This protein binds this small molecule.
Small molecule (SMILES): Oc1ccc(F)cc1Nc1nc(-c2ccncc2)cs1

Binding-site contacts:
Ligand atom N18 contacts residue LEU196 of chain 1.A at 3.7 Å.
Ligand atom C3 contacts residue ILE141 of chain 1.A at 3.5 Å (hydrophobic).
Ligand atom C19 contacts residue LEU196 of chain 1.A at 3.8 Å (hydrophobic).
Ligand atom C17 contacts residue LEU196 of chain 1.A at 3.6 Å (hydrophobic).
Ligand atom S14 contacts residue ASP208 of chain 1.A at 3.5 Å (salt-bridge).
Ligand atom S14 contacts residue ARG82 of chain 1.A at 3.6 Å.
Ligand atom C10 contacts residue VAL88 of chain 1.A at 3.5 Å (hydrophobic).
Ligand atom C4 contacts residue ILE141 of chain 1.A at 3.2 Å (hydrophobic).
Ligand atom C10 contacts residue ASP208 of chain 1.A at 3.6 Å.
Ligand atom F6 contacts residue MET143 of chain 1.A at 3.4 Å.
Ligand atom C2 contacts residue LYS103 of chain 1.A at 3.6 Å.
Ligand atom N11 contacts residue VAL88 of chain 1.A at 3.5 Å.
Ligand atom C5 contacts residue LYS103 of chain 1.A at 3.6 Å.
Ligand atom S14 contacts residue ASN194 of chain 1.A at 3.4 Å (h-bond).
Ligand atom C20 contacts residue MET143 of chain 1.A at 3.6 Å (hydrophobic).
Ligand atom C7 contacts residue MET143 of chain 1.A at 3.5 Å (hydrophobic).
Ligand atom O1 contacts residue ASP208 of chain 1.A at 3.0 Å (salt-bridge).
Ligand atom O1 contacts residue GLU114 of chain 1.A at 2.2 Å (salt-bridge).
Ligand atom C5 contacts residue ILE141 of chain 1.A at 3.7 Å (hydrophobic).
Ligand atom C13 contacts residue ASP193 of chain 1.A at 3.2 Å.
Ligand atom N11 contacts residue MET143 of chain 1.A at 3.8 Å.
Ligand atom C7 contacts residue LYS103 of chain 1.A at 3.7 Å.
Ligand atom N9 contacts residue ASP208 of chain 1.A at 2.9 Å (salt-bridge).
Ligand atom F6 contacts residue VAL102 of chain 1.A at 3.3 Å.
Ligand atom S14 contacts residue GLY83 of chain 1.A at 3.7 Å.
Ligand atom C4 contacts residue MET143 of chain 1.A at 3.7 Å (hydrophobic).
Ligand atom C20 contacts residue VAL88 of chain 1.A at 3.8 Å (hydrophobic).
Ligand atom C17 contacts residue LEU80 of chain 1.A at 3.7 Å (hydrophobic).
Ligand atom C3 contacts residue GLU114 of chain 1.A at 3.2 Å.
Ligand atom C5 contacts residue MET143 of chain 1.A at 3.6 Å (hydrophobic).
Ligand atom F6 contacts residue ILE141 of chain 1.A at 3.4 Å.
Ligand atom C20 contacts residue LEU196 of chain 1.A at 3.7 Å (hydrophobic).
Ligand atom O1 contacts residue LYS103 of chain 1.A at 3.3 Å.
Ligand atom C16 contacts residue LEU196 of chain 1.A at 3.5 Å (hydrophobic).
Ligand atom C8 contacts residue LYS103 of chain 1.A at 3.8 Å.
Ligand atom C2 contacts residue GLU114 of chain 1.A at 3.1 Å.
Ligand atom F6 contacts residue LYS103 of chain 1.A at 3.4 Å.
Ligand atom C19 contacts residue LEU80 of chain 1.A at 3.8 Å (hydrophobic).
Ligand atom F6 contacts residue ALA101 of chain 1.A at 3.1 Å.
Ligand atom C15 contacts residue LEU196 of chain 1.A at 3.6 Å (hydrophobic).

Sequence of chain 1.A:
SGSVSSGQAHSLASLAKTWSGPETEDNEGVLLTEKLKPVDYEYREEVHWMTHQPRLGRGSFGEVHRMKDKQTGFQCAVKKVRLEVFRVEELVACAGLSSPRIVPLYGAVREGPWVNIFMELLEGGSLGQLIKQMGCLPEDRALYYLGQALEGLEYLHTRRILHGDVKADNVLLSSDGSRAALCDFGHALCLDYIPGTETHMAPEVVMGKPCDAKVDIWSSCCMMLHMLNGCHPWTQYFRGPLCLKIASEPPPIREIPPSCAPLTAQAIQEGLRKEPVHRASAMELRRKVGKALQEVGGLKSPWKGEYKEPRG